Sequence of chain 1.D:
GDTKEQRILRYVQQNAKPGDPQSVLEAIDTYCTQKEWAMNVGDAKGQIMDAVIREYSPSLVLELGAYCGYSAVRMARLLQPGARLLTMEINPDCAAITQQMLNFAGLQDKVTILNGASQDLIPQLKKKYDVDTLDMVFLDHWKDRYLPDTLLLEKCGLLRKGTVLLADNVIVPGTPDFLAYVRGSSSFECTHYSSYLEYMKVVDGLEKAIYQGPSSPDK

The protein below binds the small molecule below.
Small molecule (SMILES): COc1ccc(C2(c3cc(-c4sc(C)nc4C)[nH]n3)CC2)cc1

Binding-site contacts:
Ligand atom C06 contacts residue SER118 of chain 1.D at 3.9 Å.
Ligand atom C05 contacts residue HIS141 of chain 1.D at 3.7 Å.
Ligand atom C15 contacts residue HIS141 of chain 1.D at 3.4 Å.
Ligand atom N12 contacts residue ILE90 of chain 1.D at 3.1 Å (h-bond).
Ligand atom N12 contacts residue GLY65 of chain 1.D at 3.7 Å.
Ligand atom N13 contacts residue GLY65 of chain 1.D at 3.5 Å.
Ligand atom C17 contacts residue HIS141 of chain 1.D at 3.7 Å.
Ligand atom C10 contacts residue ILE90 of chain 1.D at 3.8 Å (hydrophobic).
Ligand atom C03 contacts residue GLU89 of chain 1.D at 3.7 Å.
Ligand atom C09 contacts residue ARG145 of chain 1.D at 3.6 Å.
Ligand atom C03 contacts residue MET39 of chain 1.D at 3.8 Å (hydrophobic).
Ligand atom C09 contacts residue GLN119 of chain 1.D at 3.3 Å.
Ligand atom C21 contacts residue TRP142 of chain 1.D at 3.6 Å (hydrophobic).
Ligand atom N07 contacts residue SER118 of chain 1.D at 2.9 Å (h-bond).
Ligand atom S04 contacts residue TRP142 of chain 1.D at 3.3 Å.
Ligand atom C06 contacts residue ILE90 of chain 1.D at 3.8 Å (hydrophobic).
Ligand atom C18 contacts residue HIS141 of chain 1.D at 3.8 Å.
Ligand atom N12 contacts residue GLU89 of chain 1.D at 3.4 Å (salt-bridge).
Ligand atom C11 contacts residue HIS141 of chain 1.D at 3.6 Å.
Ligand atom C10 contacts residue MET88 of chain 1.D at 3.7 Å (hydrophobic).
Ligand atom C15 contacts residue TRP142 of chain 1.D at 3.8 Å (hydrophobic).
Ligand atom C11 contacts residue ILE90 of chain 1.D at 3.5 Å (hydrophobic).
Ligand atom C05 contacts residue ILE90 of chain 1.D at 3.6 Å (hydrophobic).
Ligand atom C19 contacts residue TRP142 of chain 1.D at 3.4 Å (hydrophobic).
Ligand atom C20 contacts residue TRP142 of chain 1.D at 3.3 Å (hydrophobic).
Ligand atom C18 contacts residue TRP142 of chain 1.D at 3.5 Å (hydrophobic).
Ligand atom C14 contacts residue GLY65 of chain 1.D at 3.8 Å.
Ligand atom C01 contacts residue TYR67 of chain 1.D at 3.5 Å (hydrophobic).
Ligand atom C01 contacts residue GLY65 of chain 1.D at 3.7 Å.
Ligand atom C14 contacts residue GLU89 of chain 1.D at 3.8 Å.
Ligand atom C09 contacts residue SER118 of chain 1.D at 3.4 Å.
Ligand atom C01 contacts residue ASN40 of chain 1.D at 3.4 Å.
Ligand atom C17 contacts residue TRP142 of chain 1.D at 3.9 Å (hydrophobic).
Ligand atom N07 contacts residue ALA117 of chain 1.D at 3.7 Å.
Ligand atom N07 contacts residue HIS141 of chain 1.D at 3.9 Å.
Ligand atom C03 contacts residue TYR67 of chain 1.D at 3.6 Å (hydrophobic).
Ligand atom N13 contacts residue GLU89 of chain 1.D at 2.7 Å (salt-bridge).
Ligand atom C08 contacts residue SER118 of chain 1.D at 3.6 Å.
Ligand atom C10 contacts residue GLY116 of chain 1.D at 3.7 Å.
Ligand atom O22 contacts residue TRP142 of chain 1.D at 3.8 Å.